Sequence of chain 1.A:
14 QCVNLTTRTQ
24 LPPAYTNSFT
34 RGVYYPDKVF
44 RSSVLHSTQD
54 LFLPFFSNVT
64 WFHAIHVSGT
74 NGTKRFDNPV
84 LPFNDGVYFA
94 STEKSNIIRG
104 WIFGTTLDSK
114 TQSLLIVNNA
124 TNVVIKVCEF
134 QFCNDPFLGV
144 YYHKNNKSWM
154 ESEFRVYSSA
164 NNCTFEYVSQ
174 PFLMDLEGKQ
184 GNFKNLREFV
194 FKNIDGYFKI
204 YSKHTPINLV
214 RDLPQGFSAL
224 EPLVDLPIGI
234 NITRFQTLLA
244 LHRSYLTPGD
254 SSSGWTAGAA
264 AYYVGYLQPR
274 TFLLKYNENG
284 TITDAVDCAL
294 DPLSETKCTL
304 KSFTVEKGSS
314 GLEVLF

The protein below binds the small molecule below.
Small molecule (SMILES): CC(=O)N[C@@H]1[C@@H](O)[C@H](O)[C@@H](CO)O[C@H]1O

Binding-site contacts:
Ligand atom O5 contacts residue ASN125 of chain 1.A at 4.1 Å.
Ligand atom C3 contacts residue ASN122 of chain 1.A at 3.8 Å.
Ligand atom C6 contacts residue VAL127 of chain 1.A at 3.8 Å (hydrophobic).
Ligand atom C2 contacts residue THR124 of chain 1.A at 3.6 Å.
Ligand atom O6 contacts residue LYS129 of chain 1.A at 3.8 Å.
Ligand atom C8 contacts residue ASN122 of chain 1.A at 4.0 Å.
Ligand atom C5 contacts residue VAL127 of chain 1.A at 4.0 Å (hydrophobic).
Ligand atom C1 contacts residue ASN122 of chain 1.A at 1.4 Å.
Ligand atom C5 contacts residue ASN125 of chain 1.A at 3.6 Å.
Ligand atom C1 contacts residue THR124 of chain 1.A at 3.8 Å.
Ligand atom N2 contacts residue ASN125 of chain 1.A at 4.5 Å.
Ligand atom C7 contacts residue ASN122 of chain 1.A at 3.7 Å.
Ligand atom C2 contacts residue ASN125 of chain 1.A at 4.2 Å.
Ligand atom C8 contacts residue THR124 of chain 1.A at 3.9 Å.
Ligand atom N2 contacts residue ASN122 of chain 1.A at 2.9 Å (h-bond).
Ligand atom N2 contacts residue THR124 of chain 1.A at 2.9 Å (h-bond).
Ligand atom C5 contacts residue ASN122 of chain 1.A at 3.7 Å.
Ligand atom C1 contacts residue ASN125 of chain 1.A at 3.8 Å.
Ligand atom C2 contacts residue ASN122 of chain 1.A at 2.4 Å.
Ligand atom C3 contacts residue THR124 of chain 1.A at 3.9 Å.
Ligand atom C1 contacts residue VAL127 of chain 1.A at 4.3 Å (hydrophobic).
Ligand atom O4 contacts residue ASN125 of chain 1.A at 4.4 Å.
Ligand atom O6 contacts residue VAL127 of chain 1.A at 4.2 Å.
Ligand atom O5 contacts residue ASN122 of chain 1.A at 2.4 Å (h-bond).
Ligand atom C6 contacts residue VAL171 of chain 1.A at 3.9 Å (hydrophobic).
Ligand atom C5 contacts residue VAL171 of chain 1.A at 4.4 Å (hydrophobic).
Ligand atom C4 contacts residue ASN122 of chain 1.A at 4.2 Å.
Ligand atom C7 contacts residue THR124 of chain 1.A at 3.9 Å.
Ligand atom C3 contacts residue ASN125 of chain 1.A at 3.8 Å.
Ligand atom C4 contacts residue ASN125 of chain 1.A at 4.2 Å.
Ligand atom O5 contacts residue VAL127 of chain 1.A at 3.5 Å.
Ligand atom O7 contacts residue ASN122 of chain 1.A at 4.2 Å.